Binding-site contacts:
Ligand atom OP1 contacts residue HIS291 of chain 1.B at 3.1 Å (h-bond).
Ligand atom OP1 contacts residue GLY289 of chain 1.A at 3.3 Å (h-bond).
Ligand atom C4 contacts residue DA2 of chain 1.E at 3.3 Å.
Ligand atom C4 contacts residue DA7 of chain 1.E at 3.2 Å.
Ligand atom O4 contacts residue DA9 of chain 1.E at 3.1 Å (h-bond).
Ligand atom N3 contacts residue DA7 of chain 1.E at 2.6 Å (h-bond).
Ligand atom C7 contacts residue ALA272 of chain 1.C at 3.3 Å (hydrophobic).
Ligand atom N3 contacts residue DA6 of chain 1.E at 2.6 Å (h-bond).
Ligand atom N3 contacts residue DA8 of chain 1.E at 2.7 Å (h-bond).
Ligand atom OP2 contacts residue ALA272 of chain 1.B at 2.9 Å (h-bond).
Ligand atom OP2 contacts residue ARG230 of chain 1.A at 3.3 Å (salt-bridge).
Ligand atom OP2 contacts residue ARG230 of chain 1.B at 3.2 Å (salt-bridge).
Ligand atom N3 contacts residue DA2 of chain 1.E at 2.8 Å (h-bond).
Ligand atom C4 contacts residue DA4 of chain 1.E at 3.2 Å.
Ligand atom O4 contacts residue DA8 of chain 1.E at 2.7 Å (h-bond).
Ligand atom OP2 contacts residue ALA272 of chain 1.A at 2.9 Å (h-bond).
Ligand atom N3 contacts residue DA4 of chain 1.E at 2.5 Å (h-bond).
Ligand atom OP2 contacts residue ARG230 of chain 1.C at 3.0 Å (salt-bridge).
Ligand atom N3 contacts residue DA5 of chain 1.E at 2.6 Å (h-bond).
Ligand atom O4 contacts residue DA7 of chain 1.E at 2.6 Å (h-bond).
Ligand atom C4 contacts residue DA8 of chain 1.E at 3.2 Å.
Ligand atom O4 contacts residue DA3 of chain 1.E at 3.0 Å (h-bond).
Ligand atom O4 contacts residue DA4 of chain 1.E at 2.4 Å (h-bond).
Ligand atom OP1 contacts residue GLY289 of chain 1.C at 3.0 Å (h-bond).
Ligand atom C5' contacts residue ARG242 of chain 1.C at 3.3 Å.
Ligand atom OP1 contacts residue GLY289 of chain 1.B at 3.2 Å (h-bond).
Ligand atom O4 contacts residue DA5 of chain 1.E at 2.6 Å (h-bond).
Ligand atom OP1 contacts residue ILE292 of chain 1.C at 3.1 Å (h-bond).
Ligand atom C4 contacts residue DA6 of chain 1.E at 3.2 Å.
Ligand atom OP1 contacts residue HIS291 of chain 1.C at 3.0 Å (h-bond).
Ligand atom O4 contacts residue DA6 of chain 1.E at 2.5 Å (h-bond).
Ligand atom N3 contacts residue DA9 of chain 1.E at 3.3 Å (h-bond).
Ligand atom C4 contacts residue DA5 of chain 1.E at 3.2 Å.
Ligand atom O4 contacts residue DA1 of chain 1.E at 2.9 Å (h-bond).
Ligand atom C7 contacts residue ALA272 of chain 1.A at 3.3 Å (hydrophobic).
Ligand atom N3 contacts residue DA1 of chain 1.E at 3.0 Å (h-bond).
Ligand atom C7 contacts residue ALA272 of chain 1.B at 3.3 Å (hydrophobic).
Ligand atom C3' contacts residue THR271 of chain 1.C at 3.3 Å.
Ligand atom O4 contacts residue DA2 of chain 1.E at 3.0 Å (h-bond).
Ligand atom OP1 contacts residue ILE292 of chain 1.B at 3.3 Å (h-bond).

Sequence of chain 1.B:
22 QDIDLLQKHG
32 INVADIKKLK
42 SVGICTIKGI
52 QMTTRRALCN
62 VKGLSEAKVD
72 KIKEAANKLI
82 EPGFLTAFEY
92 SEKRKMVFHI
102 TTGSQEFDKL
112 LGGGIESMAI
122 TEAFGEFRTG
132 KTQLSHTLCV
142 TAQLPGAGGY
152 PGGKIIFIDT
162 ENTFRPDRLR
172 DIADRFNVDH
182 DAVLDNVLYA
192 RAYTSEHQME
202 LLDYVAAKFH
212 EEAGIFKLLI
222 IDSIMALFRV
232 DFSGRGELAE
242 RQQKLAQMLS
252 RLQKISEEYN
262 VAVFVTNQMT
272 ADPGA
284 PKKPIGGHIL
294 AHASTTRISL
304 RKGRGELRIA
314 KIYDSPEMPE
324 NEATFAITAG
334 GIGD

Sequence of chain 1.C:
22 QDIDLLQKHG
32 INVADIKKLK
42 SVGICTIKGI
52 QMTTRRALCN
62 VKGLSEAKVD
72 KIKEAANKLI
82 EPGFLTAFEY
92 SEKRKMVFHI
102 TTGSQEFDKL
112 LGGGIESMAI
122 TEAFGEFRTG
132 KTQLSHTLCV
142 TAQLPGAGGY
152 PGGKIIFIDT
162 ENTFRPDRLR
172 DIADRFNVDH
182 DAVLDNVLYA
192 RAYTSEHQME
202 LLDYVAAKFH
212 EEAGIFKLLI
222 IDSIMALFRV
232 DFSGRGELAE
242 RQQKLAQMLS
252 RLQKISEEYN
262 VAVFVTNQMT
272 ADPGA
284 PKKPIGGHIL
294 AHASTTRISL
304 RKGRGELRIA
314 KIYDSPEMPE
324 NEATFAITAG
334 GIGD

A small-molecule ligand and the protein it binds are described below.
Small molecule (SMILES): Cc1cn([C@H]2C[C@H](O[P](=O)(O)OC[C@H]3O[C@@H](n4cc(C)c(=O)[nH]c4=O)C[C@@H]3O[P](=O)(O)OC[C@H]3O[C@@H](n4cc(C)c(=O)[nH]c4=O)C[C@@H]3O[P](=O)(O)OC[C@H]3O[C@@H](n4cc(C)c(=O)[nH]c4=O)C[C@@H]3O[P](=O)(O)OC[C@H]3O[C@@H](n4cc(C)c(=O)[nH]c4=O)C[C@@H]3O[P](=O)(O)OC[C@H]3O[C@@H](n4cc(C)c(=O)[nH]c4=O)C[C@@H]3O[P](=O)(O)OC[C@H]3O[C@@H](n4cc(C)c(=O)[nH]c4=O)C[C@@H]3O[P](=O)(O)OC[C@H]3O[C@@H](n4cc(C)c(=O)[nH]c4=O)C[C@@H]3O[P](=O)(O)OC[C@H]3O[C@@H](n4cc(C)c(=O)[nH]c4=O)C[C@@H]3O)[C@@H](COP(=O)=O)O2)c(=O)[nH]c1=O

Sequence of chain 1.A:
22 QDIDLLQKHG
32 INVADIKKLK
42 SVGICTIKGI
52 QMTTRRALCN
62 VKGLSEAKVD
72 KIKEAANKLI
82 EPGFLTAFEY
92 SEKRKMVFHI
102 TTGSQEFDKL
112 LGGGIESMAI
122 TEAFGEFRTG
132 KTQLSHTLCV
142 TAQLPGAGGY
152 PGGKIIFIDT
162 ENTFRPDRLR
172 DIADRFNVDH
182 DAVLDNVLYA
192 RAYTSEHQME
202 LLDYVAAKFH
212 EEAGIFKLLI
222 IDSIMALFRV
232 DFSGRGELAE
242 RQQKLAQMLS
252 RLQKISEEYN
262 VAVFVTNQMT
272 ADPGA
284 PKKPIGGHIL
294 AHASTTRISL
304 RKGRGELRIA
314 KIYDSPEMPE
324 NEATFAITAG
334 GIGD